The small molecule below binds the protein below.
Small molecule (SMILES): CC(=O)N[C@H]1[C@H](O[C@H]2[C@H](O)[C@@H](NC(C)=O)CO[C@@H]2CO)O[C@H](CO)[C@@H](O)[C@@H]1O

Sequence of chain 1.A:
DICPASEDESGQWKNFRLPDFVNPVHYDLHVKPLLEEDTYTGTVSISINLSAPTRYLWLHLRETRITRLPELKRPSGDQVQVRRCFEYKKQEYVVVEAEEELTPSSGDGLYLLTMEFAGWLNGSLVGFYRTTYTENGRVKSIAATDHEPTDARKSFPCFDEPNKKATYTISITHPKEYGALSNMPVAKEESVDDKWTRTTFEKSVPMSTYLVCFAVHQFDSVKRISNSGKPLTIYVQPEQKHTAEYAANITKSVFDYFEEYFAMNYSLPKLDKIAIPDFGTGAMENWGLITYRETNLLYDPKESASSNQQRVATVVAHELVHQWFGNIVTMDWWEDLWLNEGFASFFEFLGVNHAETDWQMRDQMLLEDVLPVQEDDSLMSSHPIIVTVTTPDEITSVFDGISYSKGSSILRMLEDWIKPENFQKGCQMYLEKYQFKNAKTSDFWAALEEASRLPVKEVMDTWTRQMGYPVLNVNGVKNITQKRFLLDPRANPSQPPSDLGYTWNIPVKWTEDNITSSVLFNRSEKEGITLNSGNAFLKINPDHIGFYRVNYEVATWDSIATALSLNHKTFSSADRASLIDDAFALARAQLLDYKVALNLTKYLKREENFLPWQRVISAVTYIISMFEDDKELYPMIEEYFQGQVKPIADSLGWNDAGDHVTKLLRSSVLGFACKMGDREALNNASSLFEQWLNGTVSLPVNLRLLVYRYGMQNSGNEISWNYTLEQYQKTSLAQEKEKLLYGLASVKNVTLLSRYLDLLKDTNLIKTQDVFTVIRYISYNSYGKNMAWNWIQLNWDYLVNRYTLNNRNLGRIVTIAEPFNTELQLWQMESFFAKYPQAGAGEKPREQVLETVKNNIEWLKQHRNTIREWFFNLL

Binding-site contacts:
Ligand atom C4 contacts residue ASN726 of chain 1.A at 4.1 Å.
Ligand atom C5 contacts residue ASN726 of chain 1.A at 3.7 Å.
Ligand atom O3 contacts residue GLU722 of chain 1.A at 4.4 Å.
Ligand atom C2 contacts residue GLU722 of chain 1.A at 3.5 Å.
Ligand atom C2 contacts residue ASN726 of chain 1.A at 2.5 Å.
Ligand atom O5 contacts residue ASN726 of chain 1.A at 2.3 Å (h-bond).
Ligand atom C3 contacts residue ASN726 of chain 1.A at 3.9 Å.
Ligand atom C1 contacts residue GLU722 of chain 1.A at 3.5 Å.
Ligand atom C7 contacts residue GLU722 of chain 1.A at 4.0 Å.
Ligand atom C3 contacts residue GLU722 of chain 1.A at 3.6 Å.
Ligand atom C1 contacts residue ARG759 of chain 1.A at 3.7 Å.
Ligand atom C8 contacts residue ILE723 of chain 1.A at 3.9 Å (hydrophobic).
Ligand atom C6 contacts residue ARG759 of chain 1.A at 3.4 Å.
Ligand atom C7 contacts residue ASN726 of chain 1.A at 3.3 Å.
Ligand atom C1 contacts residue ASN726 of chain 1.A at 1.4 Å.
Ligand atom O7 contacts residue ASN726 of chain 1.A at 3.1 Å (h-bond).
Ligand atom O5 contacts residue ARG759 of chain 1.A at 3.4 Å (salt-bridge).
Ligand atom N2 contacts residue ASN726 of chain 1.A at 3.1 Å (h-bond).
Ligand atom C8 contacts residue GLU722 of chain 1.A at 3.7 Å.
Ligand atom O6 contacts residue ARG759 of chain 1.A at 3.7 Å.
Ligand atom O5 contacts residue GLU722 of chain 1.A at 4.4 Å.
Ligand atom N2 contacts residue GLU722 of chain 1.A at 3.1 Å (salt-bridge).
Ligand atom C5 contacts residue ARG759 of chain 1.A at 3.7 Å.